The small molecule below binds the protein below.
Small molecule (SMILES): NCCc1ccc(Br)cc1

Sequence of chain 1.C:
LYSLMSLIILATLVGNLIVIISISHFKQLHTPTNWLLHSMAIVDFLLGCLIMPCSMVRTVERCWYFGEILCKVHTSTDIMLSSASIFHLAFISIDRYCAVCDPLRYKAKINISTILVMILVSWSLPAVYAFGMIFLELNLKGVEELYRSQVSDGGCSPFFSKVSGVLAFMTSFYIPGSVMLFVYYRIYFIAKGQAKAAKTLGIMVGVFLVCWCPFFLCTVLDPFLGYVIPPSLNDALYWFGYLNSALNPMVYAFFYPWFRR

Binding-site contacts:
Ligand atom C08 contacts residue TYR287 of chain 1.C at 4.4 Å (hydrophobic).
Ligand atom C02 contacts residue SER106 of chain 1.C at 4.3 Å.
Ligand atom C01 contacts residue PHE265 of chain 1.C at 4.0 Å (hydrophobic).
Ligand atom C02 contacts residue PHE265 of chain 1.C at 4.0 Å (hydrophobic).
Ligand atom C03 contacts residue ILE103 of chain 1.C at 4.4 Å (hydrophobic).
Ligand atom N01 contacts residue TYR287 of chain 1.C at 3.8 Å.
Ligand atom C03 contacts residue ASP102 of chain 1.C at 4.1 Å.
Ligand atom N01 contacts residue PHE264 of chain 1.C at 4.5 Å.
Ligand atom N01 contacts residue SER106 of chain 1.C at 4.0 Å.
Ligand atom N01 contacts residue TYR291 of chain 1.C at 3.4 Å.
Ligand atom C04 contacts residue PHE264 of chain 1.C at 3.5 Å (hydrophobic).
Ligand atom C07 contacts residue PHE264 of chain 1.C at 3.5 Å (hydrophobic).
Ligand atom C07 contacts residue ASP102 of chain 1.C at 3.2 Å.
Ligand atom C08 contacts residue PHE264 of chain 1.C at 3.7 Å (hydrophobic).
Ligand atom C05 contacts residue PHE264 of chain 1.C at 3.5 Å (hydrophobic).
Ligand atom C08 contacts residue TRP261 of chain 1.C at 4.4 Å (hydrophobic).
Ligand atom C06 contacts residue PHE264 of chain 1.C at 4.2 Å (hydrophobic).
Ligand atom C03 contacts residue SER106 of chain 1.C at 3.8 Å.
Ligand atom C02 contacts residue ILE103 of chain 1.C at 4.3 Å (hydrophobic).
Ligand atom BR01 contacts residue PHE265 of chain 1.C at 3.8 Å.
Ligand atom BR01 contacts residue TYR153 of chain 1.C at 4.0 Å.
Ligand atom C08 contacts residue ASP102 of chain 1.C at 3.2 Å.
Ligand atom N01 contacts residue ASP102 of chain 1.C at 3.2 Å (salt-bridge).
Ligand atom C08 contacts residue SER106 of chain 1.C at 3.5 Å.
Ligand atom BR01 contacts residue ALA193 of chain 1.C at 3.7 Å.
Ligand atom C07 contacts residue TYR287 of chain 1.C at 3.9 Å (hydrophobic).
Ligand atom C06 contacts residue ILE103 of chain 1.C at 4.5 Å (hydrophobic).
Ligand atom C04 contacts residue ASP102 of chain 1.C at 4.0 Å.
Ligand atom C01 contacts residue ILE103 of chain 1.C at 4.3 Å (hydrophobic).
Ligand atom C03 contacts residue PHE264 of chain 1.C at 4.2 Å (hydrophobic).